Sequence of chain 1.A:
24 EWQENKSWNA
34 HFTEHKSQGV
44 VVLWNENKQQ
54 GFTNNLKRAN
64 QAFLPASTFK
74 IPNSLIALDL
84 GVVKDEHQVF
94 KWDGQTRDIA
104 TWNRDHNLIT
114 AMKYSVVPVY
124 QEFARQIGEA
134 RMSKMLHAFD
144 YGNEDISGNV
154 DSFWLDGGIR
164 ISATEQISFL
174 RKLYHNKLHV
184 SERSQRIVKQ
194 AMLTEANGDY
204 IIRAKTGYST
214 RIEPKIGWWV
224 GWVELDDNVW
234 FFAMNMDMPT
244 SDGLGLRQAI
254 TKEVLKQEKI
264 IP

A protein and the small-molecule ligand that binds it are described below.
Small molecule (SMILES): C[C@@H](O)[C@H]1C(=O)N2C(C(=O)O)=C(S[C@@H]3CN[C@H](CNS(N)(=O)=O)C3)[C@H](C)[C@H]12

Binding-site contacts:
Ligand atom O15 contacts residue ASP230 of chain 1.A at 4.2 Å.
Ligand atom N4 contacts residue LEU228 of chain 1.A at 3.9 Å.
Ligand atom O25 contacts residue TRP233 of chain 1.A at 3.3 Å.
Ligand atom O13 contacts residue ASP230 of chain 1.A at 2.5 Å (salt-bridge).
Ligand atom C10 contacts residue ILE263 of chain 1.A at 3.7 Å (hydrophobic).
Ligand atom O13 contacts residue ASP229 of chain 1.A at 4.2 Å.
Ligand atom O12 contacts residue ASP230 of chain 1.A at 3.1 Å (salt-bridge).
Ligand atom C22 contacts residue GLU261 of chain 1.A at 4.0 Å.
Ligand atom S16 contacts residue TRP233 of chain 1.A at 3.9 Å.
Ligand atom O25 contacts residue PHE55 of chain 1.A at 4.1 Å.
Ligand atom S24 contacts residue ASN48 of chain 1.A at 4.1 Å.
Ligand atom C7 contacts residue LEU228 of chain 1.A at 3.8 Å (hydrophobic).
Ligand atom O12 contacts residue ASN231 of chain 1.A at 4.1 Å.
Ligand atom O12 contacts residue LEU228 of chain 1.A at 3.3 Å.
Ligand atom C22 contacts residue TRP233 of chain 1.A at 4.0 Å (hydrophobic).
Ligand atom C2 contacts residue LEU228 of chain 1.A at 3.7 Å (hydrophobic).
Ligand atom O12 contacts residue ASP229 of chain 1.A at 3.7 Å.
Ligand atom C7 contacts residue ASP230 of chain 1.A at 3.8 Å.
Ligand atom S16 contacts residue LEU228 of chain 1.A at 4.1 Å.
Ligand atom C3 contacts residue LEU228 of chain 1.A at 3.6 Å (hydrophobic).
Ligand atom C21 contacts residue LYS262 of chain 1.A at 3.7 Å.
Ligand atom C21 contacts residue GLU261 of chain 1.A at 3.1 Å.
Ligand atom O15 contacts residue ASN231 of chain 1.A at 3.3 Å.
Ligand atom O14 contacts residue LEU228 of chain 1.A at 4.0 Å.
Ligand atom O26 contacts residue TRP233 of chain 1.A at 4.3 Å.
Ligand atom C8 contacts residue ASP230 of chain 1.A at 3.9 Å.
Ligand atom C21 contacts residue ILE263 of chain 1.A at 4.2 Å (hydrophobic).
Ligand atom O14 contacts residue TRP233 of chain 1.A at 3.3 Å (h-bond).
Ligand atom C11 contacts residue LEU228 of chain 1.A at 4.0 Å (hydrophobic).
Ligand atom C10 contacts residue LYS262 of chain 1.A at 3.7 Å.
Ligand atom N27 contacts residue LYS51 of chain 1.A at 3.4 Å.
Ligand atom C20 contacts residue GLU261 of chain 1.A at 3.7 Å.
Ligand atom S24 contacts residue TRP233 of chain 1.A at 4.2 Å.
Ligand atom S16 contacts residue LYS262 of chain 1.A at 4.1 Å.
Ligand atom C10 contacts residue LEU228 of chain 1.A at 3.9 Å (hydrophobic).
Ligand atom C11 contacts residue ASN231 of chain 1.A at 3.6 Å.
Ligand atom C17 contacts residue LYS262 of chain 1.A at 3.5 Å.
Ligand atom O25 contacts residue ASN48 of chain 1.A at 2.8 Å (h-bond).
Ligand atom O14 contacts residue ASN231 of chain 1.A at 2.9 Å (h-bond).
Ligand atom O26 contacts residue PHE55 of chain 1.A at 4.0 Å.